Sequence of chain 32.B:
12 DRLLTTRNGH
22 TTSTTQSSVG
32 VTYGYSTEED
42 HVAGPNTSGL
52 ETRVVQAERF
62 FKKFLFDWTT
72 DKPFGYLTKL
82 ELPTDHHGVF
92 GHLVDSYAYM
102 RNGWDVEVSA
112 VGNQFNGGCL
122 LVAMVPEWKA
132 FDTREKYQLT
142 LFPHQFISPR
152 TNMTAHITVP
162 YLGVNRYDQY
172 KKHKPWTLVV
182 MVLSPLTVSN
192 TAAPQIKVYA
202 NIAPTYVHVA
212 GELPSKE

Binding-site contacts:
Ligand atom O3 contacts residue ARG56 of chain 31.C at 3.9 Å.
Ligand atom O5S contacts residue ARG135 of chain 32.B at 3.6 Å.
Ligand atom C5 contacts residue THR134 of chain 32.B at 3.9 Å.
Ligand atom O2S contacts residue ARG56 of chain 31.C at 4.1 Å.
Ligand atom O6 contacts residue LYS193 of chain 32.A at 3.5 Å.
Ligand atom S2 contacts residue ARG135 of chain 32.B at 4.0 Å.
Ligand atom O6 contacts residue ARG135 of chain 32.B at 3.6 Å.
Ligand atom C1 contacts residue ASP133 of chain 32.B at 4.0 Å.
Ligand atom C3 contacts residue ARG56 of chain 31.C at 3.9 Å.
Ligand atom O5 contacts residue LYS193 of chain 32.A at 3.6 Å.
Ligand atom O1S contacts residue ASP59 of chain 31.C at 3.0 Å.
Ligand atom O4 contacts residue THR195 of chain 32.A at 3.7 Å.
Ligand atom O4S contacts residue ARG56 of chain 31.C at 2.5 Å (salt-bridge).
Ligand atom O2S contacts residue ASP59 of chain 31.C at 3.2 Å.
Ligand atom O1S contacts residue ASP58 of chain 31.C at 4.1 Å.
Ligand atom O3S contacts residue THR134 of chain 32.B at 3.3 Å (h-bond).
Ligand atom O6S contacts residue ARG135 of chain 32.B at 3.7 Å.
Ligand atom S1 contacts residue ASP58 of chain 31.C at 3.7 Å.
Ligand atom O5S contacts residue ARG56 of chain 31.C at 3.6 Å (salt-bridge).
Ligand atom O6S contacts residue ASN88 of chain 31.C at 3.9 Å.
Ligand atom N2 contacts residue ARG56 of chain 31.C at 3.9 Å.
Ligand atom O6S contacts residue ARG56 of chain 31.C at 3.7 Å.
Ligand atom O5 contacts residue ARG135 of chain 32.B at 3.2 Å.
Ligand atom O1 contacts residue ASP133 of chain 32.B at 4.1 Å.
Ligand atom C6 contacts residue ARG135 of chain 32.B at 3.8 Å.
Ligand atom O3 contacts residue ASP59 of chain 31.C at 4.0 Å.
Ligand atom C3 contacts residue LYS193 of chain 32.A at 3.6 Å.
Ligand atom S2 contacts residue ASN88 of chain 31.C at 4.0 Å.
Ligand atom C4 contacts residue LYS193 of chain 32.A at 3.4 Å.
Ligand atom O6B contacts residue LYS193 of chain 32.A at 4.1 Å.
Ligand atom O3S contacts residue LYS193 of chain 32.A at 3.1 Å (salt-bridge).
Ligand atom C2 contacts residue LYS193 of chain 32.A at 3.6 Å.
Ligand atom C5 contacts residue ARG135 of chain 32.B at 4.1 Å.
Ligand atom O6S contacts residue LYS193 of chain 32.A at 3.4 Å.
Ligand atom O2S contacts residue ASP58 of chain 31.C at 2.3 Å (salt-bridge).
Ligand atom S2 contacts residue ARG56 of chain 31.C at 3.4 Å (salt-bridge).
Ligand atom C6 contacts residue THR134 of chain 32.B at 3.5 Å.
Ligand atom O5S contacts residue ASN88 of chain 31.C at 3.0 Å (h-bond).
Ligand atom S1 contacts residue ASP59 of chain 31.C at 3.7 Å.
Ligand atom O3 contacts residue LYS193 of chain 32.A at 2.8 Å (salt-bridge).

Sequence of chain 32.A:
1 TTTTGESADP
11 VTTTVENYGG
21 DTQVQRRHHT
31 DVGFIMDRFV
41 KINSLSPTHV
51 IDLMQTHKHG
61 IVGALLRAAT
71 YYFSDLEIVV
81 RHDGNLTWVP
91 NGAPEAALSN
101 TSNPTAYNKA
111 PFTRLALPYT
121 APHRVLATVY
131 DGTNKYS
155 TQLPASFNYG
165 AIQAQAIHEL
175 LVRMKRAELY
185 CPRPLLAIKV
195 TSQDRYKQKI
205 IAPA

Sequence of chain 31.C:
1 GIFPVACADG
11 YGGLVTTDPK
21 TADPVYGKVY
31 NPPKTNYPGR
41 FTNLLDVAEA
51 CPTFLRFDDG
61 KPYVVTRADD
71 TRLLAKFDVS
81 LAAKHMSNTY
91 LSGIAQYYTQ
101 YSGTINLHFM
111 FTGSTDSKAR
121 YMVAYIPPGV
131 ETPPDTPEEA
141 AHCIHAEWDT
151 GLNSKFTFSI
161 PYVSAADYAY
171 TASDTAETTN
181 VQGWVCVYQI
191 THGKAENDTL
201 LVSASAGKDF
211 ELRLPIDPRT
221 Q

A protein and the small-molecule ligand that binds it are described below.
Small molecule (SMILES): O=C(O)[C@@H]1O[C@@H](O[C@H]2[C@H](O)[C@@H](NS(=O)(=O)O)[C@@H](O)O[C@@H]2COS(=O)(=O)O)[C@H](OS(=O)(=O)O)[C@@H](O)[C@@H]1O[C@H]1O[C@H](COS(=O)(=O)O)[C@@H](O)[C@H](O)[C@H]1NS(=O)(=O)O